Sequence of chain 1.D:
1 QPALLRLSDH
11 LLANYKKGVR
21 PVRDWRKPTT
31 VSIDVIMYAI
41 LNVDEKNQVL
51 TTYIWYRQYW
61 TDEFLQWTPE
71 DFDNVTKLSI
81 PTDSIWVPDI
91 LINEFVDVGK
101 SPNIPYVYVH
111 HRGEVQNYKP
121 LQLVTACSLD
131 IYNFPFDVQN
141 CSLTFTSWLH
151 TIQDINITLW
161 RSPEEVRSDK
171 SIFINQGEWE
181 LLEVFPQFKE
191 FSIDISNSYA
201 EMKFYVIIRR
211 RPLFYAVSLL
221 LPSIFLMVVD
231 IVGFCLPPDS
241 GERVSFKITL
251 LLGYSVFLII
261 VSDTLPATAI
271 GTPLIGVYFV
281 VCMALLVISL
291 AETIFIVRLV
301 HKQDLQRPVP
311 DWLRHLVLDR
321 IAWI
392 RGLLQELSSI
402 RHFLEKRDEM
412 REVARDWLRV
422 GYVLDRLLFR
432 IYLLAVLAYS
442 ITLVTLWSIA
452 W

Binding-site contacts:
Ligand atom C8 contacts residue ASN156 of chain 1.D at 4.4 Å.
Ligand atom O6 contacts residue THR158 of chain 1.D at 4.2 Å.
Ligand atom C3 contacts residue ASN156 of chain 1.D at 3.7 Å.
Ligand atom O5 contacts residue ASN156 of chain 1.D at 2.3 Å (h-bond).
Ligand atom C6 contacts residue PHE188 of chain 1.D at 4.4 Å (hydrophobic).
Ligand atom C2 contacts residue ASN156 of chain 1.D at 2.4 Å.
Ligand atom C1 contacts residue ASN156 of chain 1.D at 1.4 Å.
Ligand atom C8 contacts residue ILE152 of chain 1.D at 3.7 Å (hydrophobic).
Ligand atom C5 contacts residue PHE188 of chain 1.D at 4.3 Å (hydrophobic).
Ligand atom C4 contacts residue ASN156 of chain 1.D at 4.2 Å.
Ligand atom O5 contacts residue ILE157 of chain 1.D at 4.1 Å.
Ligand atom C8 contacts residue PHE188 of chain 1.D at 4.1 Å (hydrophobic).
Ligand atom C1 contacts residue PHE188 of chain 1.D at 4.4 Å (hydrophobic).
Ligand atom C6 contacts residue ILE157 of chain 1.D at 4.5 Å (hydrophobic).
Ligand atom O7 contacts residue PHE188 of chain 1.D at 4.5 Å.
Ligand atom O6 contacts residue PHE188 of chain 1.D at 3.2 Å.
Ligand atom O7 contacts residue ASN156 of chain 1.D at 3.0 Å (h-bond).
Ligand atom N2 contacts residue ASN156 of chain 1.D at 2.9 Å (h-bond).
Ligand atom O5 contacts residue PHE188 of chain 1.D at 4.4 Å.
Ligand atom C7 contacts residue ASN156 of chain 1.D at 3.1 Å.
Ligand atom C5 contacts residue ASN156 of chain 1.D at 3.6 Å.
Ligand atom O6 contacts residue ILE157 of chain 1.D at 3.8 Å.
Ligand atom C6 contacts residue THR158 of chain 1.D at 4.3 Å.

The small molecule below binds the protein below.
Small molecule (SMILES): CC(=O)N[C@H]1[C@H](O[C@H]2[C@H](O)[C@@H](NC(C)=O)CO[C@@H]2CO)O[C@H](CO)[C@@H](O)[C@@H]1O